The protein below binds the small molecule below.
Small molecule (SMILES): CO[C@H]1C[C@@H]2CC[C@@H](C)[C@@](O)(O2)C(=O)C(=O)N2CCCC[C@H]2C(=O)O[C@H]([C@H](C)C[C@@H]2CC[C@@H](O)[C@H](OC)C2)CC(=O)[C@H](C)/C=C(\C)[C@@H](O)[C@@H](OC)C(=O)[C@H](C)C[C@H](C)/C=C/C=CC=C1C

Binding-site contacts:
Ligand atom C4 contacts residue PHE77 of chain 1.A at 3.3 Å (hydrophobic).
Ligand atom C51 contacts residue GLN81 of chain 1.A at 3.4 Å.
Ligand atom O1 contacts residue ILE83 of chain 1.A at 3.4 Å (h-bond).
Ligand atom C31 contacts residue PHE77 of chain 1.A at 3.3 Å (hydrophobic).
Ligand atom C3 contacts residue PHE77 of chain 1.A at 3.5 Å (hydrophobic).
Ligand atom C2 contacts residue TYR109 of chain 1.A at 3.5 Å (hydrophobic).
Ligand atom C48 contacts residue GLN81 of chain 1.A at 3.2 Å.
Ligand atom C8 contacts residue TYR109 of chain 1.A at 3.0 Å (hydrophobic).
Ligand atom C5 contacts residue TYR55 of chain 1.A at 3.5 Å (hydrophobic).
Ligand atom C2 contacts residue ILE83 of chain 1.A at 3.6 Å (hydrophobic).
Ligand atom C48 contacts residue PHE77 of chain 1.A at 3.5 Å (hydrophobic).
Ligand atom O12 contacts residue ALA108 of chain 1.A at 3.1 Å (h-bond).
Ligand atom C49 contacts residue TYR109 of chain 1.A at 3.3 Å (hydrophobic).
Ligand atom C33 contacts residue GLN81 of chain 1.A at 3.6 Å.
Ligand atom O4 contacts residue TYR55 of chain 1.A at 2.8 Å (h-bond).
Ligand atom O1 contacts residue VAL82 of chain 1.A at 3.5 Å.
Ligand atom C4 contacts residue TRP86 of chain 1.A at 3.0 Å (hydrophobic).
Ligand atom C42 contacts residue GLN81 of chain 1.A at 3.5 Å.
Ligand atom C6 contacts residue PHE77 of chain 1.A at 3.5 Å (hydrophobic).
Ligand atom O2 contacts residue TYR109 of chain 1.A at 3.5 Å (h-bond).
Ligand atom C5 contacts residue TRP86 of chain 1.A at 3.2 Å (hydrophobic).
Ligand atom C48 contacts residue VAL82 of chain 1.A at 3.3 Å (hydrophobic).
Ligand atom C36 contacts residue GLN81 of chain 1.A at 3.4 Å.
Ligand atom C30 contacts residue GLN81 of chain 1.A at 3.6 Å.
Ligand atom C34 contacts residue GLN81 of chain 1.A at 3.1 Å.
Ligand atom O9 contacts residue GLN81 of chain 1.A at 3.4 Å.
Ligand atom C42 contacts residue VAL82 of chain 1.A at 3.6 Å (hydrophobic).
Ligand atom O3 contacts residue TYR109 of chain 1.A at 2.1 Å (h-bond).
Ligand atom C46 contacts residue GLN81 of chain 1.A at 3.2 Å.
Ligand atom O11 contacts residue PHE77 of chain 1.A at 3.2 Å.
Ligand atom C11 contacts residue TYR109 of chain 1.A at 3.2 Å (hydrophobic).
Ligand atom O6 contacts residue ASP66 of chain 1.A at 2.5 Å (salt-bridge).
Ligand atom C52 contacts residue TYR109 of chain 1.A at 3.3 Å (hydrophobic).
Ligand atom C43 contacts residue PHE65 of chain 1.A at 3.4 Å (hydrophobic).
Ligand atom C6 contacts residue TYR55 of chain 1.A at 3.1 Å (hydrophobic).
Ligand atom O4 contacts residue ASP66 of chain 1.A at 3.6 Å (salt-bridge).
Ligand atom C5 contacts residue PHE77 of chain 1.A at 3.6 Å (hydrophobic).
Ligand atom C1 contacts residue TYR109 of chain 1.A at 3.5 Å (hydrophobic).
Ligand atom C3 contacts residue VAL82 of chain 1.A at 3.2 Å (hydrophobic).
Ligand atom C43 contacts residue ASP66 of chain 1.A at 3.4 Å.

Sequence of chain 1.A:
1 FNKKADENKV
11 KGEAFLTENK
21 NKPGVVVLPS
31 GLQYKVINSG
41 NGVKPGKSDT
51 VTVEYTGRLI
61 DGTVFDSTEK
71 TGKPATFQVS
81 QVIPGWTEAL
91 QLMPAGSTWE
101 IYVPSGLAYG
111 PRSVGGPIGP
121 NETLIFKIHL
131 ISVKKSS